This protein binds this small molecule.
Small molecule (SMILES): Nc1nnc(SCC(=O)N[C@@H](Cn2cc(C(=O)O)nn2)B(O)O)s1

Binding-site contacts:
Ligand atom N1 contacts residue VAL214 of chain 1.A at 3.8 Å.
Ligand atom O3 contacts residue ASN345 of chain 1.A at 3.0 Å (h-bond).
Ligand atom N3 contacts residue THR318 of chain 1.A at 3.3 Å.
Ligand atom O5 contacts residue SER66 of chain 1.A at 2.2 Å (h-bond).
Ligand atom B1 contacts residue TYR152 of chain 1.A at 3.4 Å.
Ligand atom N1 contacts residue SER319 of chain 1.A at 3.7 Å.
Ligand atom C2 contacts residue GLY1 of chain 1.F at 3.8 Å.
Ligand atom B1 contacts residue SER66 of chain 1.A at 1.4 Å.
Ligand atom O5 contacts residue SER317 of chain 1.A at 3.0 Å (h-bond).
Ligand atom C5 contacts residue SER66 of chain 1.A at 2.4 Å.
Ligand atom O6 contacts residue TYR152 of chain 1.A at 2.6 Å (h-bond).
Ligand atom C4 contacts residue SER317 of chain 1.A at 3.6 Å.
Ligand atom O2 contacts residue ARG342 of chain 1.A at 2.6 Å (salt-bridge).
Ligand atom O1 contacts residue ASN154 of chain 1.A at 2.8 Å (h-bond).
Ligand atom S1 contacts residue GLY1 of chain 1.F at 3.6 Å (h-bond).
Ligand atom N4 contacts residue SER317 of chain 1.A at 3.1 Å (h-bond).
Ligand atom N6 contacts residue ARG342 of chain 1.A at 3.0 Å (salt-bridge).
Ligand atom C1 contacts residue VAL214 of chain 1.A at 3.6 Å (hydrophobic).
Ligand atom C9 contacts residue ASN345 of chain 1.A at 3.7 Å.
Ligand atom N2 contacts residue VAL214 of chain 1.A at 3.8 Å.
Ligand atom C6 contacts residue SER66 of chain 1.A at 3.7 Å.
Ligand atom N6 contacts residue SER317 of chain 1.A at 3.7 Å.
Ligand atom N4 contacts residue SER66 of chain 1.A at 3.1 Å (h-bond).
Ligand atom S1 contacts residue TYR224 of chain 1.A at 3.9 Å.
Ligand atom N3 contacts residue SER319 of chain 1.A at 3.3 Å (h-bond).
Ligand atom C4 contacts residue ASN154 of chain 1.A at 3.9 Å.
Ligand atom O1 contacts residue TYR224 of chain 1.A at 3.9 Å.
Ligand atom O2 contacts residue ASN345 of chain 1.A at 3.8 Å.
Ligand atom O5 contacts residue GLY316 of chain 1.A at 3.5 Å.
Ligand atom C1 contacts residue SER319 of chain 1.A at 3.5 Å.
Ligand atom O6 contacts residue SER66 of chain 1.A at 2.3 Å (h-bond).
Ligand atom O2 contacts residue SER317 of chain 1.A at 3.6 Å.
Ligand atom N1 contacts residue ASN215 of chain 1.A at 3.2 Å (h-bond).
Ligand atom N2 contacts residue SER319 of chain 1.A at 3.0 Å (h-bond).
Ligand atom C3 contacts residue SER317 of chain 1.A at 3.2 Å.
Ligand atom O1 contacts residue GLN122 of chain 1.A at 3.0 Å (h-bond).
Ligand atom S2 contacts residue GLY1 of chain 1.F at 3.4 Å (h-bond).
Ligand atom C3 contacts residue TYR224 of chain 1.A at 3.9 Å (hydrophobic).
Ligand atom C9 contacts residue ARG342 of chain 1.A at 3.6 Å.
Ligand atom N2 contacts residue THR318 of chain 1.A at 3.6 Å.

Sequence of chain 1.A:
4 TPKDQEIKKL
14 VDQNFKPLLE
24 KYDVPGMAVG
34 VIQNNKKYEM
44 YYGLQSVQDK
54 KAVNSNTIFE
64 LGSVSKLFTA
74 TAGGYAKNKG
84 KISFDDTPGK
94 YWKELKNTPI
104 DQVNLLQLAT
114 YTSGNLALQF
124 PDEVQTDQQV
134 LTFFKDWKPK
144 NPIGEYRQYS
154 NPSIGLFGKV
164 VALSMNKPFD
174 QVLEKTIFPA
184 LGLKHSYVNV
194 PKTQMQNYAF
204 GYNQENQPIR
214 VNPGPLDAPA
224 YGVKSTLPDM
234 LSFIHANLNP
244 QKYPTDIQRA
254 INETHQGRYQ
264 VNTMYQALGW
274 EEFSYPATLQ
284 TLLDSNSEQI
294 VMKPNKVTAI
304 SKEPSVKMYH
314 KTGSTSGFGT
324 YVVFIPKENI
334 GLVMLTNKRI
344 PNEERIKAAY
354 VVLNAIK